The small molecule below binds the protein below.
Small molecule (SMILES): CCCCCCCCCCC(CCCCCCCCCC)(CO[C@@H]1O[C@H](CO)[C@@H](O[C@H]2O[C@H](CO)[C@@H](O)[C@H](O)[C@H]2O)[C@H](O)[C@H]1O)CO[C@@H]1O[C@H](CO)[C@@H](O[C@H]2O[C@H](CO)[C@@H](O)[C@H](O)[C@H]2O)[C@H](O)[C@H]1O

Sequence of chain 1.B:
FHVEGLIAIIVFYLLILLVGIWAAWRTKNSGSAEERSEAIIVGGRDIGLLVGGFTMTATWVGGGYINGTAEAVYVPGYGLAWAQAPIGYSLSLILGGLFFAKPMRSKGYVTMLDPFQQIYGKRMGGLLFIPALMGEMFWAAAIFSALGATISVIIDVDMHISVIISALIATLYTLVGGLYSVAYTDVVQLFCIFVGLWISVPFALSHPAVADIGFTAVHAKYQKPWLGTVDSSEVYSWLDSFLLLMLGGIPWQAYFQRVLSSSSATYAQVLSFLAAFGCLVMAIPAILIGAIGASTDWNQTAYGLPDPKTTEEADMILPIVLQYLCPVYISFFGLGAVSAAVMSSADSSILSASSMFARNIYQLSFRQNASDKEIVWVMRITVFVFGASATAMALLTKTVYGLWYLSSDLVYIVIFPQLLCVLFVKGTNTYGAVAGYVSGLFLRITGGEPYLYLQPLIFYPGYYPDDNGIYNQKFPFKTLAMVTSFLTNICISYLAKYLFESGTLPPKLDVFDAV

Sequence of chain 1.A:
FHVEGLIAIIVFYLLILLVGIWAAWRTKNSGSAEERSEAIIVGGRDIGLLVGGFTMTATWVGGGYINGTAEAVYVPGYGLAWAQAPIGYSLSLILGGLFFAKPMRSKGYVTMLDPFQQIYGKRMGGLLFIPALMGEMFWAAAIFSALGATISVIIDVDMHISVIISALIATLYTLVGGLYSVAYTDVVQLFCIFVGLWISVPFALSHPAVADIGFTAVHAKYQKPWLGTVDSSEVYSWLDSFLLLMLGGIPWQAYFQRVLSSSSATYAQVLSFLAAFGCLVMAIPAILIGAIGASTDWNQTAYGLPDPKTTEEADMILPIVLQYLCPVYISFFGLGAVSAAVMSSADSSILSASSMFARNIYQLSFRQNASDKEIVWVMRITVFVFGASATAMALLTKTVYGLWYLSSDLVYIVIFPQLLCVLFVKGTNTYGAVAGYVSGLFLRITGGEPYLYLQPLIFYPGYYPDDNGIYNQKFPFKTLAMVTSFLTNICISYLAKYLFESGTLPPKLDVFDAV

Binding-site contacts:
Ligand atom OAR contacts residue HIS209 of chain 1.B at 2.5 Å (h-bond).
Ligand atom O3 contacts residue Y011 of chain 1.E at 2.4 Å (h-bond).
Ligand atom OAJ contacts residue CYS328 of chain 1.B at 3.7 Å.
Ligand atom CCO contacts residue HIS209 of chain 1.B at 3.6 Å.
Ligand atom CBM contacts residue HIS221 of chain 1.A at 3.6 Å.
Ligand atom CCD contacts residue HIS209 of chain 1.B at 3.6 Å.
Ligand atom CCN contacts residue HIS221 of chain 1.A at 3.8 Å.
Ligand atom CBR contacts residue Y011 of chain 1.E at 3.8 Å.
Ligand atom OAN contacts residue PHE205 of chain 1.B at 3.3 Å (h-bond).
Ligand atom CAZ contacts residue ILE201 of chain 1.B at 3.7 Å (hydrophobic).
Ligand atom CCL contacts residue PHE205 of chain 1.B at 3.5 Å (hydrophobic).
Ligand atom C1 contacts residue GLY216 of chain 1.A at 3.5 Å.
Ligand atom C3 contacts residue Y011 of chain 1.E at 3.7 Å.
Ligand atom CCM contacts residue SER208 of chain 1.B at 3.9 Å.
Ligand atom CBK contacts residue GLY216 of chain 1.A at 3.7 Å.
Ligand atom O2 contacts residue GLY216 of chain 1.A at 3.2 Å (h-bond).
Ligand atom O2 contacts residue VAL220 of chain 1.A at 3.4 Å.
Ligand atom CBA contacts residue Y011 of chain 1.E at 3.7 Å.
Ligand atom CBJ contacts residue PHE205 of chain 1.B at 3.6 Å (hydrophobic).
Ligand atom CBD contacts residue PHE205 of chain 1.B at 3.8 Å (hydrophobic).
Ligand atom CBH contacts residue Y011 of chain 1.E at 3.6 Å.
Ligand atom OAP contacts residue PHE205 of chain 1.B at 2.8 Å (h-bond).
Ligand atom C2 contacts residue GLY216 of chain 1.A at 3.8 Å.
Ligand atom OAU contacts residue PHE217 of chain 1.A at 3.8 Å.
Ligand atom CBN contacts residue CYS328 of chain 1.B at 3.6 Å (hydrophobic).
Ligand atom CBQ contacts residue SER208 of chain 1.B at 3.3 Å.
Ligand atom CBE contacts residue ILE215 of chain 1.A at 3.7 Å (hydrophobic).
Ligand atom CBG contacts residue ILE215 of chain 1.A at 3.8 Å (hydrophobic).
Ligand atom CAA contacts residue ILE289 of chain 1.A at 3.8 Å (hydrophobic).
Ligand atom OAL contacts residue Y011 of chain 1.E at 3.0 Å (h-bond).
Ligand atom OAN contacts residue HIS209 of chain 1.B at 3.1 Å.
Ligand atom CBT contacts residue SER208 of chain 1.B at 3.1 Å.
Ligand atom CCV contacts residue PHE217 of chain 1.A at 3.8 Å (hydrophobic).
Ligand atom CBL contacts residue PHE205 of chain 1.B at 3.4 Å (hydrophobic).
Ligand atom OAV contacts residue HIS209 of chain 1.B at 3.7 Å.
Ligand atom OAJ contacts residue PRO329 of chain 1.B at 3.6 Å.
Ligand atom CBF contacts residue Y011 of chain 1.E at 3.7 Å.
Ligand atom OBY contacts residue HIS221 of chain 1.A at 3.6 Å (h-bond).
Ligand atom CBN contacts residue PRO329 of chain 1.B at 3.7 Å (hydrophobic).
Ligand atom OAV contacts residue PRO210 of chain 1.B at 3.6 Å.